Sequence of chain 2.A:
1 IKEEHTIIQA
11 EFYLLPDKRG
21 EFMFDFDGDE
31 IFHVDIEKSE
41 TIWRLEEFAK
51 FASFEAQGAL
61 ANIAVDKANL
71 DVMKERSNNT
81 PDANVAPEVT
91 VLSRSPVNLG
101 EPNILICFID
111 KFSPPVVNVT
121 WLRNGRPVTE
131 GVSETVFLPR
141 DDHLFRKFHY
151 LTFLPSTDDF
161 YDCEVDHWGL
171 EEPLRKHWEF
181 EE

Binding-site contacts:
Ligand atom C7 contacts residue ASP166 of chain 2.A at 4.1 Å.
Ligand atom C1 contacts residue ASN118 of chain 2.A at 2.7 Å.
Ligand atom C8 contacts residue ASP166 of chain 2.A at 3.9 Å.
Ligand atom O3 contacts residue TRP168 of chain 2.A at 3.6 Å.
Ligand atom N2 contacts residue ASN118 of chain 2.A at 3.1 Å (h-bond).
Ligand atom N2 contacts residue TRP168 of chain 2.A at 3.5 Å.
Ligand atom C3 contacts residue TRP168 of chain 2.A at 4.2 Å (hydrophobic).
Ligand atom C8 contacts residue ASN118 of chain 2.A at 3.2 Å.
Ligand atom C7 contacts residue ASN118 of chain 2.A at 2.9 Å.
Ligand atom O7 contacts residue ASP166 of chain 2.A at 3.3 Å (salt-bridge).
Ligand atom C8 contacts residue HIS167 of chain 2.A at 4.1 Å.
Ligand atom C7 contacts residue TRP168 of chain 2.A at 4.2 Å (hydrophobic).
Ligand atom C3 contacts residue ASN118 of chain 2.A at 4.5 Å.
Ligand atom O5 contacts residue ASN118 of chain 2.A at 3.2 Å (h-bond).
Ligand atom C2 contacts residue TRP168 of chain 2.A at 4.5 Å (hydrophobic).
Ligand atom C2 contacts residue ASN118 of chain 2.A at 3.0 Å.
Ligand atom O7 contacts residue ASN118 of chain 2.A at 3.1 Å (h-bond).
Ligand atom C8 contacts residue TRP168 of chain 2.A at 4.2 Å (hydrophobic).

The protein below binds the small molecule below.
Small molecule (SMILES): CC(=O)N[C@@H]1[C@@H](O)[C@H](O)[C@@H](CO)O[C@H]1O